A protein and the small-molecule ligand that binds it are described below.
Small molecule (SMILES): CC(C)(C)C#N

Binding-site contacts:
Ligand atom C contacts residue TYR72 of chain 1.B at 3.8 Å (hydrophobic).
Ligand atom N contacts residue NO1 of chain 1.D at 3.2 Å (h-bond).
Ligand atom C1 contacts residue TRP118 of chain 1.A at 4.2 Å (hydrophobic).
Ligand atom N contacts residue TYR72 of chain 1.B at 2.6 Å (h-bond).
Ligand atom C contacts residue TYR76 of chain 1.B at 4.1 Å (hydrophobic).
Ligand atom C2 contacts residue VAL52 of chain 1.B at 4.3 Å (hydrophobic).
Ligand atom C3 contacts residue CSD113 of chain 1.A at 3.8 Å.
Ligand atom C3 contacts residue CSO115 of chain 1.A at 3.8 Å.
Ligand atom C1 contacts residue GLN91 of chain 1.A at 4.0 Å.
Ligand atom C2 contacts residue MET40 of chain 1.B at 4.1 Å (hydrophobic).
Ligand atom C4 contacts residue VAL55 of chain 1.B at 3.8 Å (hydrophobic).
Ligand atom C3 contacts residue ARG56 of chain 1.B at 3.5 Å.
Ligand atom C4 contacts residue VAL52 of chain 1.B at 4.0 Å (hydrophobic).
Ligand atom C contacts residue NO1 of chain 1.D at 3.4 Å.
Ligand atom N contacts residue TYR37 of chain 1.B at 3.3 Å (h-bond).
Ligand atom C contacts residue MET40 of chain 1.B at 4.5 Å (hydrophobic).
Ligand atom C2 contacts residue NO1 of chain 1.D at 3.9 Å.
Ligand atom C4 contacts residue MET40 of chain 1.B at 3.2 Å (hydrophobic).
Ligand atom C4 contacts residue TYR76 of chain 1.B at 4.1 Å (hydrophobic).
Ligand atom C contacts residue TYR37 of chain 1.B at 3.7 Å (hydrophobic).
Ligand atom C contacts residue TRP118 of chain 1.A at 4.3 Å (hydrophobic).
Ligand atom C1 contacts residue MET40 of chain 1.B at 3.9 Å (hydrophobic).
Ligand atom N contacts residue TYR76 of chain 1.B at 3.7 Å.
Ligand atom C3 contacts residue VAL52 of chain 1.B at 4.0 Å (hydrophobic).
Ligand atom C1 contacts residue VAL52 of chain 1.B at 3.7 Å (hydrophobic).
Ligand atom C3 contacts residue NO1 of chain 1.D at 3.4 Å.

Sequence of chain 1.B:
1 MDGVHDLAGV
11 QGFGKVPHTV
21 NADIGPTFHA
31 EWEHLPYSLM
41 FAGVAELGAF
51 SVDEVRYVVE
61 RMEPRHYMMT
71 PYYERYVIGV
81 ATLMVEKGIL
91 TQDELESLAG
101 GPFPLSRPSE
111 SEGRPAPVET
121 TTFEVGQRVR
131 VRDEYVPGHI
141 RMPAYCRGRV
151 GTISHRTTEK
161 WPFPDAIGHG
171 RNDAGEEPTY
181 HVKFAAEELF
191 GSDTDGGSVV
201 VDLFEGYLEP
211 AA

Sequence of chain 1.A:
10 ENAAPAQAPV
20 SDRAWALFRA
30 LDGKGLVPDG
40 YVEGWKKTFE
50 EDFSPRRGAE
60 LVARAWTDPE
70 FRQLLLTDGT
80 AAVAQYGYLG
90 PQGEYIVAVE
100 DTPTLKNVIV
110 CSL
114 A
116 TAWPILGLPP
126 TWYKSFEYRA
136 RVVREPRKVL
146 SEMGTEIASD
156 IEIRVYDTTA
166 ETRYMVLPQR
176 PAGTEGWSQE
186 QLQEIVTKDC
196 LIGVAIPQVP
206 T